This small molecule binds to this protein.
Small molecule (SMILES): Nc1nc2c(c(=O)[nH]1)CC=N2

Binding-site contacts:
Ligand atom C5 contacts residue PHE200 of chain 2.A at 3.4 Å (hydrophobic).
Ligand atom C5 contacts residue GLY118 of chain 2.A at 3.7 Å.
Ligand atom N9 contacts residue VAL217 of chain 2.A at 3.7 Å.
Ligand atom N3 contacts residue VAL217 of chain 2.A at 3.3 Å (h-bond).
Ligand atom N9 contacts residue GLY218 of chain 2.A at 4.0 Å.
Ligand atom C2 contacts residue VAL217 of chain 2.A at 3.4 Å (hydrophobic).
Ligand atom C4 contacts residue PHE200 of chain 2.A at 3.5 Å (hydrophobic).
Ligand atom C6 contacts residue GLU201 of chain 2.A at 3.9 Å.
Ligand atom N9 contacts residue ALA116 of chain 2.A at 3.5 Å (h-bond).
Ligand atom O6 contacts residue ALA255 of chain 2.A at 3.8 Å.
Ligand atom C8 contacts residue THR242 of chain 2.A at 3.7 Å.
Ligand atom N3 contacts residue GLY218 of chain 2.A at 3.7 Å.
Ligand atom N1 contacts residue PHE200 of chain 2.A at 3.2 Å.
Ligand atom C4 contacts residue VAL217 of chain 2.A at 3.3 Å (hydrophobic).
Ligand atom N1 contacts residue GLU201 of chain 2.A at 2.6 Å (salt-bridge).
Ligand atom N2 contacts residue MET219 of chain 2.A at 3.8 Å.
Ligand atom N9 contacts residue ALA117 of chain 2.A at 3.7 Å.
Ligand atom C6 contacts residue ASN243 of chain 2.A at 3.3 Å.
Ligand atom C6 contacts residue GLY118 of chain 2.A at 3.7 Å.
Ligand atom N3 contacts residue MET219 of chain 2.A at 3.8 Å.
Ligand atom C7 contacts residue THR242 of chain 2.A at 3.5 Å.
Ligand atom N1 contacts residue VAL217 of chain 2.A at 3.6 Å.
Ligand atom O6 contacts residue PHE200 of chain 2.A at 4.0 Å.
Ligand atom C8 contacts residue ALA116 of chain 2.A at 3.5 Å (hydrophobic).
Ligand atom N2 contacts residue VAL195 of chain 2.A at 3.9 Å.
Ligand atom N2 contacts residue VAL217 of chain 2.A at 3.5 Å.
Ligand atom C7 contacts residue ALA117 of chain 2.A at 3.6 Å (hydrophobic).
Ligand atom N3 contacts residue PHE200 of chain 2.A at 3.6 Å.
Ligand atom N2 contacts residue GLU201 of chain 2.A at 2.4 Å (salt-bridge).
Ligand atom O6 contacts residue ASN243 of chain 2.A at 2.2 Å (h-bond).
Ligand atom C7 contacts residue ASN243 of chain 2.A at 3.2 Å.
Ligand atom C6 contacts residue PHE200 of chain 2.A at 3.4 Å (hydrophobic).
Ligand atom C2 contacts residue PHE200 of chain 2.A at 3.4 Å (hydrophobic).
Ligand atom C2 contacts residue GLU201 of chain 2.A at 2.9 Å.
Ligand atom C7 contacts residue GLY118 of chain 2.A at 3.7 Å.
Ligand atom N2 contacts residue PHE200 of chain 2.A at 3.9 Å.
Ligand atom C5 contacts residue VAL217 of chain 2.A at 4.0 Å (hydrophobic).
Ligand atom C8 contacts residue ALA117 of chain 2.A at 3.3 Å (hydrophobic).
Ligand atom C5 contacts residue ASN243 of chain 2.A at 3.8 Å.
Ligand atom O6 contacts residue GLY118 of chain 2.A at 3.7 Å.

Sequence of chain 2.A:
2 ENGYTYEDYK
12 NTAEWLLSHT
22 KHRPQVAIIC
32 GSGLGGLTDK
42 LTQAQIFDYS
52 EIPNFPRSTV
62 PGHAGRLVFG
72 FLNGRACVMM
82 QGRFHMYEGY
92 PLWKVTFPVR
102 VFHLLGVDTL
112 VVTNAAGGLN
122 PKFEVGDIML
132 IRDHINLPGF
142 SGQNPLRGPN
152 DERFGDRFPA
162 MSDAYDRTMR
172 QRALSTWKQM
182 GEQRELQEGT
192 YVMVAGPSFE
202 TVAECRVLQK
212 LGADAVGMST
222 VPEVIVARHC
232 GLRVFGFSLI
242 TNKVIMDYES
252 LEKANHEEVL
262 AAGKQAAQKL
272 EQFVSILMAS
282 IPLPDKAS